Binding-site contacts:
Ligand atom C10 contacts residue MET216 of chain 5.A at 3.6 Å (hydrophobic).
Ligand atom N contacts residue ILE219 of chain 5.A at 4.0 Å.
Ligand atom C1 contacts residue ILE183 of chain 5.A at 4.2 Å (hydrophobic).
Ligand atom C7 contacts residue TYR192 of chain 5.A at 4.3 Å (hydrophobic).
Ligand atom C2 contacts residue TYR146 of chain 5.A at 3.9 Å (hydrophobic).
Ligand atom C9 contacts residue TYR192 of chain 5.A at 4.1 Å (hydrophobic).
Ligand atom C9 contacts residue PHE115 of chain 5.A at 4.1 Å (hydrophobic).
Ligand atom C4 contacts residue ILE183 of chain 5.A at 4.2 Å (hydrophobic).
Ligand atom C10 contacts residue TYR192 of chain 5.A at 4.3 Å (hydrophobic).
Ligand atom OXT contacts residue MET216 of chain 5.A at 4.2 Å.
Ligand atom C7 contacts residue VAL117 of chain 5.A at 4.3 Å (hydrophobic).
Ligand atom C1 contacts residue ILE219 of chain 5.A at 4.1 Å (hydrophobic).
Ligand atom C9 contacts residue PHE240 of chain 5.A at 4.1 Å (hydrophobic).
Ligand atom C7 contacts residue ILE95 of chain 5.A at 4.3 Å (hydrophobic).
Ligand atom C contacts residue ASN194 of chain 5.A at 4.0 Å.
Ligand atom C2 contacts residue ILE95 of chain 5.A at 3.8 Å (hydrophobic).
Ligand atom C3 contacts residue ILE95 of chain 5.A at 4.2 Å (hydrophobic).
Ligand atom C3 contacts residue ILE183 of chain 5.A at 3.7 Å (hydrophobic).
Ligand atom C5 contacts residue ILE95 of chain 5.A at 3.8 Å (hydrophobic).
Ligand atom N contacts residue MET181 of chain 5.A at 3.9 Å.
Ligand atom C6 contacts residue ILE95 of chain 5.A at 4.1 Å (hydrophobic).
Ligand atom C contacts residue TYR192 of chain 5.A at 4.2 Å (hydrophobic).
Ligand atom C5 contacts residue PHE240 of chain 5.A at 4.1 Å (hydrophobic).
Ligand atom OXT contacts residue TYR210 of chain 5.A at 3.0 Å (h-bond).
Ligand atom C2 contacts residue ILE183 of chain 5.A at 4.2 Å (hydrophobic).
Ligand atom OXT contacts residue ASN194 of chain 5.A at 4.3 Å.
Ligand atom C7 contacts residue PHE240 of chain 5.A at 3.9 Å (hydrophobic).
Ligand atom C1 contacts residue VAL119 of chain 5.A at 4.2 Å (hydrophobic).
Ligand atom C8 contacts residue TYR192 of chain 5.A at 3.6 Å (hydrophobic).
Ligand atom O contacts residue LEU107 of chain 5.A at 4.4 Å.
Ligand atom O contacts residue VAL113 of chain 5.A at 4.0 Å.
Ligand atom O contacts residue TYR192 of chain 5.A at 3.9 Å.
Ligand atom N contacts residue TYR146 of chain 5.A at 4.1 Å.
Ligand atom CA2 contacts residue PHE115 of chain 5.A at 4.3 Å (hydrophobic).
Ligand atom C4 contacts residue ILE95 of chain 5.A at 4.0 Å (hydrophobic).
Ligand atom C8 contacts residue MET216 of chain 5.A at 3.9 Å (hydrophobic).
Ligand atom C6 contacts residue TYR192 of chain 5.A at 4.4 Å (hydrophobic).
Ligand atom O contacts residue ASN194 of chain 5.A at 3.0 Å (h-bond).
Ligand atom C5 contacts residue ILE183 of chain 5.A at 4.4 Å (hydrophobic).
Ligand atom C contacts residue TYR210 of chain 5.A at 4.1 Å (hydrophobic).

The protein below binds the small molecule below.
Small molecule (SMILES): NCCCCCCCCCCCC(=O)O

Sequence of chain 5.A:
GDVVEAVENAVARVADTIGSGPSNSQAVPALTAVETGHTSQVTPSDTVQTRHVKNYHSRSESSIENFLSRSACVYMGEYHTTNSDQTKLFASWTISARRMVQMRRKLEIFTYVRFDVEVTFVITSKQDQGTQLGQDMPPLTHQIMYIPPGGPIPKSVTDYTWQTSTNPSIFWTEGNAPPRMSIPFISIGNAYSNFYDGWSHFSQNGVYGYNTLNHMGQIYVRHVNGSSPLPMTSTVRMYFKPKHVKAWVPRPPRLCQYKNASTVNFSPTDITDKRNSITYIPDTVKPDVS